Sequence of chain 2.A:
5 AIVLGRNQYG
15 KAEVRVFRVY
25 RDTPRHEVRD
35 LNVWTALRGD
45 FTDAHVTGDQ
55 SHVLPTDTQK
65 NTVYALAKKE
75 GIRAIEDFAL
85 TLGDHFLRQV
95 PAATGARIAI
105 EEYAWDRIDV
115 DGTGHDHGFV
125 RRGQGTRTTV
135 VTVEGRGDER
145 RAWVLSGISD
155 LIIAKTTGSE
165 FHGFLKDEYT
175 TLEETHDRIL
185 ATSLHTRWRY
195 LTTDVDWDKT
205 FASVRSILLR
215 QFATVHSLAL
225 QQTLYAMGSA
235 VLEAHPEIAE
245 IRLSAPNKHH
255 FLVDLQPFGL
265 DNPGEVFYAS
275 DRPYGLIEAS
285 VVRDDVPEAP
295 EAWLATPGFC

Binding-site contacts:
Ligand atom C6 contacts residue PHE165 of chain 2.B at 3.4 Å (hydrophobic).
Ligand atom N7 contacts residue THR60 of chain 2.A at 2.8 Å (h-bond).
Ligand atom O11 contacts residue LEU224 of chain 2.B at 2.7 Å (h-bond).
Ligand atom O13 contacts residue THR60 of chain 2.A at 3.7 Å.
Ligand atom C4 contacts residue PHE165 of chain 2.B at 3.3 Å (hydrophobic).
Ligand atom O24 contacts residue LEU176 of chain 2.B at 3.4 Å.
Ligand atom C2 contacts residue PHE165 of chain 2.B at 3.7 Å (hydrophobic).
Ligand atom O24 contacts residue PRO59 of chain 2.A at 3.5 Å.
Ligand atom O13 contacts residue VAL57 of chain 2.A at 3.8 Å.
Ligand atom N7 contacts residue PRO59 of chain 2.A at 3.5 Å.
Ligand atom O13 contacts residue PHE165 of chain 2.B at 3.7 Å.
Ligand atom C4 contacts residue ASN251 of chain 2.B at 3.9 Å.
Ligand atom N9 contacts residue PHE165 of chain 2.B at 3.5 Å.
Ligand atom C6 contacts residue GLN225 of chain 2.B at 3.7 Å.
Ligand atom O11 contacts residue ASN251 of chain 2.B at 3.9 Å.
Ligand atom N3 contacts residue ARG182 of chain 2.B at 3.0 Å (salt-bridge).
Ligand atom N3 contacts residue PHE165 of chain 2.B at 3.7 Å.
Ligand atom C5 contacts residue PHE165 of chain 2.B at 3.3 Å (hydrophobic).
Ligand atom O11 contacts residue ARG182 of chain 2.B at 2.8 Å (salt-bridge).
Ligand atom C8 contacts residue PRO59 of chain 2.A at 3.9 Å (hydrophobic).
Ligand atom C8 contacts residue LEU176 of chain 2.B at 3.8 Å (hydrophobic).
Ligand atom C4 contacts residue ARG182 of chain 2.B at 3.7 Å.
Ligand atom C8 contacts residue ASP61 of chain 2.A at 3.8 Å.
Ligand atom C2 contacts residue GLN225 of chain 2.B at 3.8 Å.
Ligand atom C2 contacts residue LEU224 of chain 2.B at 3.8 Å (hydrophobic).
Ligand atom O13 contacts residue TYR13 of chain 2.A at 3.6 Å.
Ligand atom N7 contacts residue PHE165 of chain 2.B at 3.5 Å.
Ligand atom C8 contacts residue THR60 of chain 2.A at 3.3 Å.
Ligand atom O24 contacts residue ASP61 of chain 2.A at 2.9 Å (salt-bridge).
Ligand atom O13 contacts residue GLN225 of chain 2.B at 3.2 Å (h-bond).
Ligand atom N1 contacts residue PHE165 of chain 2.B at 3.6 Å.
Ligand atom O11 contacts residue GLN225 of chain 2.B at 3.7 Å.
Ligand atom C8 contacts residue PHE165 of chain 2.B at 3.6 Å (hydrophobic).
Ligand atom O24 contacts residue THR60 of chain 2.A at 3.2 Å (h-bond).
Ligand atom C2 contacts residue ASN251 of chain 2.B at 3.8 Å.
Ligand atom N1 contacts residue GLN225 of chain 2.B at 2.9 Å (h-bond).
Ligand atom N9 contacts residue ARG182 of chain 2.B at 3.8 Å.
Ligand atom O11 contacts residue ALA223 of chain 2.B at 3.5 Å.
Ligand atom C2 contacts residue ARG182 of chain 2.B at 3.5 Å.
Ligand atom N3 contacts residue ASN251 of chain 2.B at 3.3 Å (h-bond).

Sequence of chain 2.B:
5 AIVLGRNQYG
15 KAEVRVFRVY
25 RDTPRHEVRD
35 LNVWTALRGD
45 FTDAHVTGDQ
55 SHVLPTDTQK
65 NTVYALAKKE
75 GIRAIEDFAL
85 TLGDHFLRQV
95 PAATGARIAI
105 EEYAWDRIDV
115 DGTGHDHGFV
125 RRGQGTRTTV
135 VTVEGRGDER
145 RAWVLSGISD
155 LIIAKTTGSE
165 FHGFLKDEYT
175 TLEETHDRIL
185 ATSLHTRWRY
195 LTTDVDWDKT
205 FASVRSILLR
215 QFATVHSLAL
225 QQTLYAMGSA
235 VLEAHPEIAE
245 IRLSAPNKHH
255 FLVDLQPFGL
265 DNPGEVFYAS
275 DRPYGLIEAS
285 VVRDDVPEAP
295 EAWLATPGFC

This small molecule binds to this protein.
Small molecule (SMILES): O=c1[nH]c(=O)c2[nH]c(=O)[nH]c2[nH]1